Binding-site contacts:
Ligand atom CA contacts residue TYR109 of chain 1.C at 3.5 Å (hydrophobic).
Ligand atom NZ contacts residue GLU105 of chain 1.C at 3.3 Å (salt-bridge).
Ligand atom CE1 contacts residue GLY108 of chain 1.C at 3.6 Å.
Ligand atom CG contacts residue TYR42 of chain 2.C at 3.7 Å (hydrophobic).
Ligand atom O contacts residue TYR109 of chain 1.C at 3.8 Å.
Ligand atom OE2 contacts residue SER40 of chain 2.C at 3.5 Å (h-bond).
Ligand atom CG contacts residue THR33 of chain 2.C at 3.5 Å.
Ligand atom CD contacts residue ALA74 of chain 2.C at 3.8 Å (hydrophobic).
Ligand atom NE2 contacts residue LEU98 of chain 2.C at 3.5 Å.
Ligand atom CB contacts residue TYR42 of chain 2.C at 3.6 Å (hydrophobic).
Ligand atom C contacts residue THR33 of chain 2.C at 3.8 Å.
Ligand atom N contacts residue ALA34 of chain 2.C at 3.5 Å (h-bond).
Ligand atom O contacts residue ARG35 of chain 2.C at 3.4 Å.
Ligand atom O contacts residue THR33 of chain 2.C at 3.1 Å.
Ligand atom OE1 contacts residue THR78 of chain 2.C at 2.6 Å (h-bond).
Ligand atom CB contacts residue ARG72 of chain 2.C at 3.7 Å.
Ligand atom C contacts residue TYR109 of chain 1.C at 3.7 Å (hydrophobic).
Ligand atom CA contacts residue TYR109 of chain 1.C at 3.8 Å (hydrophobic).
Ligand atom CB contacts residue TRP67 of chain 2.C at 3.8 Å (hydrophobic).
Ligand atom CD contacts residue THR78 of chain 2.C at 3.7 Å.
Ligand atom CE2 contacts residue LEU98 of chain 2.C at 3.7 Å (hydrophobic).
Ligand atom OE1 contacts residue ARG72 of chain 2.C at 2.8 Å (salt-bridge).
Ligand atom CD2 contacts residue SER76 of chain 2.C at 3.6 Å.
Ligand atom NE2 contacts residue SER76 of chain 2.C at 2.8 Å (h-bond).
Ligand atom CZ contacts residue GLY108 of chain 1.C at 3.5 Å.
Ligand atom OE1 contacts residue LEU98 of chain 2.C at 3.6 Å.
Ligand atom CD contacts residue ARG72 of chain 2.C at 3.5 Å.
Ligand atom CD2 contacts residue TYR109 of chain 1.C at 3.6 Å (hydrophobic).
Ligand atom CZ contacts residue TRP96 of chain 2.C at 3.6 Å (hydrophobic).
Ligand atom NE2 contacts residue TRP67 of chain 2.C at 3.5 Å.
Ligand atom CE1 contacts residue TRP67 of chain 2.C at 3.4 Å (hydrophobic).
Ligand atom OE2 contacts residue ARG72 of chain 2.C at 2.6 Å (salt-bridge).
Ligand atom NE2 contacts residue TRP96 of chain 2.C at 3.5 Å.
Ligand atom CE1 contacts residue TRP96 of chain 2.C at 3.8 Å (hydrophobic).
Ligand atom OE2 contacts residue THR33 of chain 2.C at 2.8 Å (h-bond).
Ligand atom OE1 contacts residue TRP67 of chain 2.C at 3.5 Å.
Ligand atom O contacts residue ALA34 of chain 2.C at 3.5 Å.
Ligand atom OE2 contacts residue ARG35 of chain 2.C at 3.7 Å.
Ligand atom N contacts residue TYR109 of chain 1.C at 2.9 Å (h-bond).
Ligand atom CD contacts residue THR33 of chain 2.C at 3.6 Å.

Sequence of chain 1.C:
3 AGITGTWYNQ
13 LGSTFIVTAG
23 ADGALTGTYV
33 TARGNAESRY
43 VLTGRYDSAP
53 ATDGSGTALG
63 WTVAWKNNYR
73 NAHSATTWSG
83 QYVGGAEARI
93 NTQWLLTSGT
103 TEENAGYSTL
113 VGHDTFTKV

A small-molecule ligand and the protein it binds are described below.
Small molecule (SMILES): NCCCC[C@H](NC(=O)[C@H](CCC(=O)O)NC(=O)[C@H](Cc1ccccc1)NC(=O)[C@H](CCC(N)=O)NC(=O)[C@@H]1CCCN1C(=O)[C@H](Cc1cnc[nH]1)NC(=O)[C@H](CO)NC(=O)[C@@H](N)CC1=CN=C2CC=CC=C12)C(N)=O

Sequence of chain 2.C:
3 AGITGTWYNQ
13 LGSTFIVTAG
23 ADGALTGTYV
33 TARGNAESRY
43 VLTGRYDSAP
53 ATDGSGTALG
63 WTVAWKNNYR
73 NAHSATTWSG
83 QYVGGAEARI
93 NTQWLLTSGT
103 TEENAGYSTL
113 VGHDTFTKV